The small molecule below binds the protein below.
Small molecule (SMILES): CC[C@@H](NC(=O)c1cnn2cc(C)cnc12)c1ccc(OC(F)(F)F)cc1

Binding-site contacts:
Ligand atom C10 contacts residue TYR253 of chain 1.F at 3.5 Å (hydrophobic).
Ligand atom C2 contacts residue ILE252 of chain 1.F at 3.5 Å (hydrophobic).
Ligand atom C2 contacts residue PHE288 of chain 1.F at 3.3 Å (hydrophobic).
Ligand atom F25 contacts residue ILE296 of chain 1.F at 3.7 Å.
Ligand atom F26 contacts residue LEU235 of chain 1.F at 3.7 Å.
Ligand atom C3 contacts residue PHE288 of chain 1.F at 3.6 Å (hydrophobic).
Ligand atom C6 contacts residue TYR253 of chain 1.F at 3.7 Å (hydrophobic).
Ligand atom N4 contacts residue PHE288 of chain 1.F at 3.5 Å.
Ligand atom C8 contacts residue PHE288 of chain 1.F at 3.8 Å (hydrophobic).
Ligand atom F26 contacts residue THR231 of chain 1.F at 3.4 Å.
Ligand atom N4 contacts residue GLN285 of chain 1.F at 3.9 Å.
Ligand atom F25 contacts residue LEU235 of chain 1.F at 3.7 Å.
Ligand atom F27 contacts residue THR231 of chain 1.F at 3.1 Å.
Ligand atom C11 contacts residue PHE288 of chain 1.F at 3.7 Å (hydrophobic).
Ligand atom N5 contacts residue GLN285 of chain 1.F at 3.5 Å (h-bond).
Ligand atom C11 contacts residue ILE252 of chain 1.F at 3.7 Å (hydrophobic).
Ligand atom C1 contacts residue GLN238 of chain 1.F at 3.7 Å.
Ligand atom F25 contacts residue ILE292 of chain 1.F at 3.5 Å.
Ligand atom C6 contacts residue PHE288 of chain 1.F at 3.7 Å (hydrophobic).
Ligand atom O23 contacts residue THR194 of chain 1.F at 3.2 Å (h-bond).
Ligand atom C6 contacts residue GLN285 of chain 1.F at 3.2 Å.
Ligand atom C8 contacts residue PHE256 of chain 1.F at 3.8 Å (hydrophobic).
Ligand atom C17 contacts residue LEU235 of chain 1.F at 3.8 Å (hydrophobic).
Ligand atom N5 contacts residue PHE288 of chain 1.F at 3.4 Å.
Ligand atom F25 contacts residue LEU196 of chain 1.F at 3.4 Å.
Ligand atom O12 contacts residue LEU235 of chain 1.F at 3.5 Å.
Ligand atom O12 contacts residue ILE252 of chain 1.F at 3.7 Å.
Ligand atom N9 contacts residue PHE288 of chain 1.F at 3.6 Å.
Ligand atom C20 contacts residue THR194 of chain 1.F at 3.6 Å.
Ligand atom C19 contacts residue ASP234 of chain 1.F at 3.3 Å.
Ligand atom C18 contacts residue ASP234 of chain 1.F at 3.5 Å.
Ligand atom O23 contacts residue LEU196 of chain 1.F at 3.5 Å.
Ligand atom C1 contacts residue PHE288 of chain 1.F at 3.4 Å (hydrophobic).
Ligand atom C19 contacts residue THR194 of chain 1.F at 3.3 Å.
Ligand atom C10 contacts residue LEU284 of chain 1.F at 3.4 Å (hydrophobic).
Ligand atom C16 contacts residue HIS82 of chain 1.F at 3.4 Å.
Ligand atom C1 contacts residue ILE252 of chain 1.F at 3.3 Å (hydrophobic).
Ligand atom F27 contacts residue HIS199 of chain 1.F at 3.2 Å.
Ligand atom C10 contacts residue MET273 of chain 1.F at 3.7 Å (hydrophobic).
Ligand atom C7 contacts residue PHE288 of chain 1.F at 3.7 Å (hydrophobic).

Sequence of chain 1.F:
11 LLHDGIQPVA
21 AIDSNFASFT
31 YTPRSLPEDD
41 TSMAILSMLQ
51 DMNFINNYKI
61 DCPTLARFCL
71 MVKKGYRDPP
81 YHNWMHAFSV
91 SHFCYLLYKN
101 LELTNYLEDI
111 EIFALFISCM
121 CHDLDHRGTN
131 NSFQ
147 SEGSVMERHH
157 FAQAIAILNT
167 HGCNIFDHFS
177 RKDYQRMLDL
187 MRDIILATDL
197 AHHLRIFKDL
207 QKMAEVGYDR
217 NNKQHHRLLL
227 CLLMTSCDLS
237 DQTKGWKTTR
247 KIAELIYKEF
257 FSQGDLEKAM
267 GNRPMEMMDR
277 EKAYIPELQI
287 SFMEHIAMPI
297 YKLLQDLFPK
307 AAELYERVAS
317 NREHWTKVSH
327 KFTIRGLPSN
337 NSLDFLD